Binding-site contacts:
Ligand atom O4 contacts residue ASN196 of chain 2.A at 2.9 Å (h-bond).
Ligand atom C6 contacts residue GLU193 of chain 2.A at 3.5 Å.
Ligand atom O3 contacts residue GLY211 of chain 2.A at 2.8 Å (h-bond).
Ligand atom C3 contacts residue ASN196 of chain 2.A at 3.6 Å.
Ligand atom O6 contacts residue ASN96 of chain 1.A at 2.7 Å (h-bond).
Ligand atom O2 contacts residue GLY211 of chain 2.A at 3.5 Å.
Ligand atom C2 contacts residue MET212 of chain 2.A at 3.2 Å (hydrophobic).
Ligand atom O6 contacts residue VAL215 of chain 2.A at 2.8 Å (h-bond).
Ligand atom O5 contacts residue HIS81 of chain 1.A at 3.3 Å.
Ligand atom O5 contacts residue ALA194 of chain 2.A at 3.8 Å.
Ligand atom O4 contacts residue GLU217 of chain 2.A at 2.6 Å (salt-bridge).
Ligand atom O4 contacts residue VAL195 of chain 2.A at 3.6 Å.
Ligand atom C5 contacts residue ALA194 of chain 2.A at 3.4 Å (hydrophobic).
Ligand atom C1 contacts residue ASN96 of chain 1.A at 3.7 Å.
Ligand atom O3 contacts residue MET212 of chain 2.A at 3.2 Å (h-bond).
Ligand atom C1 contacts residue HIS81 of chain 1.A at 3.3 Å.
Ligand atom O2 contacts residue SER120 of chain 2.A at 2.8 Å (h-bond).
Ligand atom C4 contacts residue GLU217 of chain 2.A at 3.3 Å.
Ligand atom C6 contacts residue GLU217 of chain 2.A at 3.6 Å.
Ligand atom O6 contacts residue PHE99 of chain 1.A at 3.8 Å.
Ligand atom O5 contacts residue ASN96 of chain 1.A at 3.0 Å (h-bond).
Ligand atom O3 contacts residue ASN196 of chain 2.A at 2.7 Å (h-bond).
Ligand atom C6 contacts residue ASN80 of chain 1.A at 3.8 Å.
Ligand atom O6 contacts residue ALA214 of chain 2.A at 3.5 Å.
Ligand atom O2 contacts residue MET212 of chain 2.A at 2.7 Å (h-bond).
Ligand atom O3 contacts residue GLY210 of chain 2.A at 3.7 Å.
Ligand atom C2 contacts residue SER120 of chain 2.A at 3.6 Å.
Ligand atom C1 contacts residue MET212 of chain 2.A at 3.5 Å (hydrophobic).
Ligand atom O1 contacts residue SER120 of chain 2.A at 3.3 Å (h-bond).
Ligand atom C2 contacts residue HIS81 of chain 1.A at 3.6 Å.
Ligand atom O5 contacts residue ALA214 of chain 2.A at 3.6 Å.
Ligand atom O6 contacts residue GLU217 of chain 2.A at 2.6 Å (salt-bridge).
Ligand atom C6 contacts residue ALA194 of chain 2.A at 3.3 Å (hydrophobic).
Ligand atom O6 contacts residue ILE216 of chain 2.A at 3.1 Å (h-bond).
Ligand atom O3 contacts residue PHE213 of chain 2.A at 3.5 Å.
Ligand atom O6 contacts residue ASN80 of chain 1.A at 3.1 Å (h-bond).
Ligand atom C2 contacts residue GLY211 of chain 2.A at 3.8 Å.
Ligand atom C6 contacts residue ASN96 of chain 1.A at 3.8 Å.
Ligand atom O2 contacts residue TYR119 of chain 2.A at 3.5 Å.
Ligand atom O1 contacts residue HIS81 of chain 1.A at 2.8 Å.

A protein and the small-molecule ligand that binds it are described below.
Small molecule (SMILES): OC[C@H]1O[C@H](O[C@H]2[C@H](O)[C@@H](O)[C@H](O)O[C@@H]2CO)[C@H](O)[C@@H](O)[C@@H]1O

Sequence of chain 1.A:
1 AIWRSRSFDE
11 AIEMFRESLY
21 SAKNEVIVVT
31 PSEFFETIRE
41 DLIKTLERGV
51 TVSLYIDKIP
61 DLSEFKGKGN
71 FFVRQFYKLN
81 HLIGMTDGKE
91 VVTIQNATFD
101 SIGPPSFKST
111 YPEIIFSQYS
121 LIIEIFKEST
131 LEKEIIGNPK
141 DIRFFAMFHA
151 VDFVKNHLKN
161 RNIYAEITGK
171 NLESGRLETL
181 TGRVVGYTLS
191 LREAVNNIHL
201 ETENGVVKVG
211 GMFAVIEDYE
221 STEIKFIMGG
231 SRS

Sequence of chain 2.A:
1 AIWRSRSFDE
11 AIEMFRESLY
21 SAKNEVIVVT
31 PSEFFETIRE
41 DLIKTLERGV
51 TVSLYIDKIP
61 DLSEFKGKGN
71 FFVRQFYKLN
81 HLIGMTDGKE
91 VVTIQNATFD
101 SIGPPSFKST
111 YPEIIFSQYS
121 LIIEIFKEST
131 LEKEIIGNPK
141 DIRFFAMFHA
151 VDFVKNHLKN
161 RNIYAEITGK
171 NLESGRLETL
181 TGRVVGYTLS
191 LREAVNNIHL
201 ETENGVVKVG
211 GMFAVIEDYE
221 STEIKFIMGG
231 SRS